Sequence of chain 1.C:
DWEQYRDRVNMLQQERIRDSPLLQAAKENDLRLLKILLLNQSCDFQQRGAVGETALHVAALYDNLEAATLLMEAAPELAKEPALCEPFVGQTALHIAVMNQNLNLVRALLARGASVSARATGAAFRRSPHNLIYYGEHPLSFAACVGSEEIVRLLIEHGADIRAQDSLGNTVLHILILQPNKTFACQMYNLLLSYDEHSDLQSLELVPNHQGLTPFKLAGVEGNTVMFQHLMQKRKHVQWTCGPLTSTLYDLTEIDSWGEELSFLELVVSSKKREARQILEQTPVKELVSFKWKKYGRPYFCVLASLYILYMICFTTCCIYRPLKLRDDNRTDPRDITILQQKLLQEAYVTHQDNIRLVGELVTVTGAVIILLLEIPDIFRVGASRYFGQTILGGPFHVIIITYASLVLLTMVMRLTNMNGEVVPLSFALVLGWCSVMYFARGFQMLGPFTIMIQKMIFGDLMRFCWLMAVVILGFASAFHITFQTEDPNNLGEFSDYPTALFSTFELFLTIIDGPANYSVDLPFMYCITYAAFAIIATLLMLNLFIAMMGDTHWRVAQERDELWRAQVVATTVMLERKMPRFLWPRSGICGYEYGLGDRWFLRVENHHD

Binding-site contacts:
Ligand atom C1 contacts residue PRO527 of chain 1.B at 3.2 Å (hydrophobic).
Ligand atom C14 contacts residue PHE531 of chain 1.B at 4.5 Å (hydrophobic).
Ligand atom C9 contacts residue PHE531 of chain 1.B at 4.0 Å (hydrophobic).
Ligand atom C25 contacts residue MET497 of chain 1.B at 4.5 Å (hydrophobic).
Ligand atom C25 contacts residue CYS494 of chain 1.B at 4.1 Å (hydrophobic).
Ligand atom C2 contacts residue CYS556 of chain 1.C at 4.4 Å (hydrophobic).
Ligand atom C11 contacts residue PHE531 of chain 1.B at 4.3 Å (hydrophobic).
Ligand atom C11 contacts residue PRO527 of chain 1.B at 3.9 Å (hydrophobic).
Ligand atom C11 contacts residue LEU530 of chain 1.B at 4.1 Å (hydrophobic).
Ligand atom C10 contacts residue PRO527 of chain 1.B at 4.0 Å (hydrophobic).
Ligand atom C2 contacts residue THR528 of chain 1.B at 4.2 Å.
Ligand atom C4 contacts residue CYS556 of chain 1.C at 4.0 Å (hydrophobic).
Ligand atom C26 contacts residue ALA498 of chain 1.B at 3.9 Å (hydrophobic).
Ligand atom C16 contacts residue ALA560 of chain 1.C at 3.9 Å (hydrophobic).
Ligand atom C19 contacts residue PRO527 of chain 1.B at 3.5 Å (hydrophobic).
Ligand atom C2 contacts residue PRO527 of chain 1.B at 3.9 Å (hydrophobic).
Ligand atom O1 contacts residue CYS556 of chain 1.C at 4.0 Å.
Ligand atom C12 contacts residue LEU530 of chain 1.B at 4.0 Å (hydrophobic).
Ligand atom C28 contacts residue ILE564 of chain 1.C at 3.9 Å (hydrophobic).
Ligand atom C24 contacts residue ILE564 of chain 1.C at 4.2 Å (hydrophobic).
Ligand atom C1 contacts residue THR528 of chain 1.B at 4.3 Å.
Ligand atom C27 contacts residue CYS494 of chain 1.B at 3.7 Å (hydrophobic).
Ligand atom C21 contacts residue PHE534 of chain 1.B at 4.3 Å (hydrophobic).
Ligand atom C24 contacts residue PHE534 of chain 1.B at 4.3 Å (hydrophobic).
Ligand atom C6 contacts residue ILE557 of chain 1.C at 3.7 Å (hydrophobic).
Ligand atom C7 contacts residue ILE557 of chain 1.C at 4.1 Å (hydrophobic).
Ligand atom C26 contacts residue MET497 of chain 1.B at 3.6 Å (hydrophobic).
Ligand atom C5 contacts residue CYS556 of chain 1.C at 4.0 Å (hydrophobic).
Ligand atom C9 contacts residue PRO527 of chain 1.B at 4.2 Å (hydrophobic).
Ligand atom C26 contacts residue CYS494 of chain 1.B at 4.2 Å (hydrophobic).
Ligand atom C3 contacts residue CYS556 of chain 1.C at 3.6 Å (hydrophobic).
Ligand atom C21 contacts residue ILE501 of chain 1.B at 4.2 Å (hydrophobic).
Ligand atom C6 contacts residue CYS556 of chain 1.C at 3.9 Å (hydrophobic).
Ligand atom C12 contacts residue PHE531 of chain 1.B at 4.2 Å (hydrophobic).
Ligand atom C15 contacts residue ALA560 of chain 1.C at 3.6 Å (hydrophobic).
Ligand atom C1 contacts residue PHE531 of chain 1.B at 3.7 Å (hydrophobic).
Ligand atom C14 contacts residue ALA560 of chain 1.C at 4.3 Å (hydrophobic).
Ligand atom C27 contacts residue ALA498 of chain 1.B at 3.8 Å (hydrophobic).
Ligand atom C22 contacts residue PHE534 of chain 1.B at 4.1 Å (hydrophobic).

This protein binds this small molecule.
Small molecule (SMILES): CC(C)[C@@H](C)/C=C/[C@@H](C)[C@H]1CC[C@H]2C3=CC=C4C[C@@H](O)CC[C@]4(C)[C@H]3CC[C@]12C

Sequence of chain 1.B:
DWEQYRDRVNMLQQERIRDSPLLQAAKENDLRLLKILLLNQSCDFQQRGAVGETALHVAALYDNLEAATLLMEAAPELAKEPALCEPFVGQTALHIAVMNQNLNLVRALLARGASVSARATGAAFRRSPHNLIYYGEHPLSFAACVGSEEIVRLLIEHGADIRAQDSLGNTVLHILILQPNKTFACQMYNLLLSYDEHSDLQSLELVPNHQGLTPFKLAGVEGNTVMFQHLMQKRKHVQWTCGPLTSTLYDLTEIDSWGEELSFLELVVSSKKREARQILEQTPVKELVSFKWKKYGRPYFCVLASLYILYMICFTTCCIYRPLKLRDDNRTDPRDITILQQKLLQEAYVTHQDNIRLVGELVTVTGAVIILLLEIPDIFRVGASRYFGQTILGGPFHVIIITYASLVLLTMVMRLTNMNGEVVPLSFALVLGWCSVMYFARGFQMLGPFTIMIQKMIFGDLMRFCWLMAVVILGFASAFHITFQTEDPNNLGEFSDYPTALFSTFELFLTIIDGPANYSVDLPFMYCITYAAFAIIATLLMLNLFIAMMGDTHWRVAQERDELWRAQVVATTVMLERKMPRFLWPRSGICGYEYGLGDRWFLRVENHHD